Sequence of chain 1.C:
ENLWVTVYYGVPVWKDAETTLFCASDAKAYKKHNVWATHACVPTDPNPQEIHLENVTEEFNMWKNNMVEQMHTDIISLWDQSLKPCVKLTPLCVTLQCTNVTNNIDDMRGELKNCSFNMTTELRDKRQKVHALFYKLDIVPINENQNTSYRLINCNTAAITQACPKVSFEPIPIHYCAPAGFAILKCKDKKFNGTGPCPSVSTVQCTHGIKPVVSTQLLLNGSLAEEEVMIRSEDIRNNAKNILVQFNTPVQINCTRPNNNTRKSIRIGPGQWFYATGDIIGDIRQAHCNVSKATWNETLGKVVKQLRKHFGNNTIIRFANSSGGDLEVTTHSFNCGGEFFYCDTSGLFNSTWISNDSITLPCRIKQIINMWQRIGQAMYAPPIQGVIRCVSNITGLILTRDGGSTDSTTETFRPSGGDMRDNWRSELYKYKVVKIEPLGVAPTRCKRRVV

This small molecule binds to this protein.
Small molecule (SMILES): CC(=O)N[C@H]1[C@H](O[C@H]2[C@H](O)[C@@H](NC(C)=O)CO[C@@H]2CO)O[C@H](CO)[C@@H](O)[C@@H]1O

Binding-site contacts:
Ligand atom C8 contacts residue SER292 of chain 1.C at 3.4 Å.
Ligand atom N2 contacts residue ASN254 of chain 1.C at 2.9 Å (h-bond).
Ligand atom C7 contacts residue SER358 of chain 1.C at 4.4 Å.
Ligand atom C8 contacts residue ASN290 of chain 1.C at 4.1 Å.
Ligand atom C8 contacts residue SER358 of chain 1.C at 4.0 Å.
Ligand atom C7 contacts residue ASN254 of chain 1.C at 3.4 Å.
Ligand atom C5 contacts residue ASN254 of chain 1.C at 3.7 Å.
Ligand atom O7 contacts residue ASN290 of chain 1.C at 4.3 Å.
Ligand atom O5 contacts residue ASN254 of chain 1.C at 2.4 Å (h-bond).
Ligand atom C5 contacts residue GLN252 of chain 1.C at 4.5 Å.
Ligand atom C2 contacts residue GLN252 of chain 1.C at 4.4 Å.
Ligand atom O5 contacts residue ARG389 of chain 1.C at 3.9 Å.
Ligand atom O7 contacts residue ASN254 of chain 1.C at 3.6 Å (h-bond).
Ligand atom C8 contacts residue VAL291 of chain 1.C at 3.9 Å (hydrophobic).
Ligand atom C3 contacts residue GLN252 of chain 1.C at 3.9 Å.
Ligand atom O6 contacts residue ARG389 of chain 1.C at 3.8 Å.
Ligand atom C4 contacts residue ASN254 of chain 1.C at 4.2 Å.
Ligand atom C3 contacts residue ASN254 of chain 1.C at 3.8 Å.
Ligand atom C2 contacts residue ASN254 of chain 1.C at 2.4 Å.
Ligand atom O7 contacts residue SER358 of chain 1.C at 4.0 Å.
Ligand atom C1 contacts residue ASN254 of chain 1.C at 1.4 Å.
Ligand atom C1 contacts residue GLN252 of chain 1.C at 4.3 Å.
Ligand atom N2 contacts residue GLN252 of chain 1.C at 4.3 Å.